Sequence of chain 1.B:
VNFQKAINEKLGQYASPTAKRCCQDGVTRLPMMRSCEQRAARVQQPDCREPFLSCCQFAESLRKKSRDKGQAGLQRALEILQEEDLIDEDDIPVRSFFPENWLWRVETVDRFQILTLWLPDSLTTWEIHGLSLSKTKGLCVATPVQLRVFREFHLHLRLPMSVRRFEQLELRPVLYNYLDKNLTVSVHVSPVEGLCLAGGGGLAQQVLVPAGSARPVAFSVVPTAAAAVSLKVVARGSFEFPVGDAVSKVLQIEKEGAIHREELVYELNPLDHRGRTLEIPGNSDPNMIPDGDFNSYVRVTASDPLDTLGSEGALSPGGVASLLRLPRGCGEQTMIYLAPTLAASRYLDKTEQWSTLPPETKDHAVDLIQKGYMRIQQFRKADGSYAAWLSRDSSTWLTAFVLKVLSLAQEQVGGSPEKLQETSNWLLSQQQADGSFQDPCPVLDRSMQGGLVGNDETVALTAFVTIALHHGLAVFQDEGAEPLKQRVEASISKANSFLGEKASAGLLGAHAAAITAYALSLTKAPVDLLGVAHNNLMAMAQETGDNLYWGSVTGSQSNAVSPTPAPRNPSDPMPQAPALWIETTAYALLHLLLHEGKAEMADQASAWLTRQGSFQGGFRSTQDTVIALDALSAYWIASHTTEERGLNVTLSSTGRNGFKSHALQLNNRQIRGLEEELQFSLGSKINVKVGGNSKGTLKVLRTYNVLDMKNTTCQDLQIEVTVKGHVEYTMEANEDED

Binding-site contacts:
Ligand atom C5 contacts residue ASN183 of chain 1.B at 3.7 Å.
Ligand atom C4 contacts residue ASN183 of chain 1.B at 4.2 Å.
Ligand atom C1 contacts residue ASN183 of chain 1.B at 1.4 Å.
Ligand atom C6 contacts residue PRO211 of chain 1.B at 4.2 Å (hydrophobic).
Ligand atom O5 contacts residue PRO211 of chain 1.B at 4.3 Å.
Ligand atom C3 contacts residue ASN183 of chain 1.B at 3.8 Å.
Ligand atom O7 contacts residue ASN183 of chain 1.B at 4.3 Å.
Ligand atom O6 contacts residue PRO211 of chain 1.B at 4.1 Å.
Ligand atom O5 contacts residue ASN183 of chain 1.B at 2.4 Å (h-bond).
Ligand atom N2 contacts residue ASN183 of chain 1.B at 2.9 Å (h-bond).
Ligand atom C2 contacts residue ASN183 of chain 1.B at 2.4 Å.
Ligand atom C7 contacts residue ASN183 of chain 1.B at 3.8 Å.

A small-molecule ligand and the protein it binds are described below.
Small molecule (SMILES): CC(=O)N[C@H]1[C@H](O[C@H]2[C@H](O)[C@@H](NC(C)=O)CO[C@@H]2CO)O[C@H](CO)[C@@H](O[C@@H]2O[C@H](CO)[C@@H](O)[C@H](O)[C@@H]2O)[C@@H]1O